Sequence of chain 1.A:
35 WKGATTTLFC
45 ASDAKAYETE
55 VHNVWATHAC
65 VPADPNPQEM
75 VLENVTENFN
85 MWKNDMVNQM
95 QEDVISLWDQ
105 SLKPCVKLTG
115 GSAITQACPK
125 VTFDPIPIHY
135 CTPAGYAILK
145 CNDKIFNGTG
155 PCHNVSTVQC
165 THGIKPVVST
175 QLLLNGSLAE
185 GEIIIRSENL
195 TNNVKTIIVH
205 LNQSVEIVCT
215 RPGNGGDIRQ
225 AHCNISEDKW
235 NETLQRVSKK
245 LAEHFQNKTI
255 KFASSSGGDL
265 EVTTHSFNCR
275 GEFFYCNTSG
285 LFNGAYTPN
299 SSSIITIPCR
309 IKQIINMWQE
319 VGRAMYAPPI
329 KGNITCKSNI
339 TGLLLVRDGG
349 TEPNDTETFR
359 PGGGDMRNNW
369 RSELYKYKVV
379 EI

The protein below binds the small molecule below.
Small molecule (SMILES): CC(=O)N[C@@H]1[C@@H](O)[C@H](O)[C@@H](CO)O[C@H]1O

Binding-site contacts:
Ligand atom O5 contacts residue THR195 of chain 1.A at 3.1 Å (h-bond).
Ligand atom O6 contacts residue ASN193 of chain 1.A at 3.9 Å.
Ligand atom C6 contacts residue THR195 of chain 1.A at 4.3 Å.
Ligand atom C1 contacts residue ASN193 of chain 1.A at 3.0 Å.
Ligand atom C7 contacts residue ASN193 of chain 1.A at 4.1 Å.
Ligand atom O7 contacts residue ASN193 of chain 1.A at 3.5 Å (h-bond).
Ligand atom C5 contacts residue THR195 of chain 1.A at 4.2 Å.
Ligand atom N2 contacts residue ASN193 of chain 1.A at 3.9 Å.
Ligand atom C3 contacts residue ASN193 of chain 1.A at 4.3 Å.
Ligand atom C6 contacts residue ASN196 of chain 1.A at 4.5 Å.
Ligand atom O6 contacts residue ASN196 of chain 1.A at 3.3 Å.
Ligand atom C1 contacts residue THR195 of chain 1.A at 3.2 Å.
Ligand atom C5 contacts residue ASN193 of chain 1.A at 4.1 Å.
Ligand atom O6 contacts residue THR195 of chain 1.A at 4.1 Å.
Ligand atom C2 contacts residue ASN193 of chain 1.A at 3.1 Å.
Ligand atom O5 contacts residue ASN193 of chain 1.A at 2.9 Å (h-bond).
Ligand atom O5 contacts residue ASN196 of chain 1.A at 4.2 Å.
Ligand atom C4 contacts residue ASN193 of chain 1.A at 4.3 Å.